Sequence of chain 1.A:
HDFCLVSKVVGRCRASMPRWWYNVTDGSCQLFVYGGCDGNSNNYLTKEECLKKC

Binding-site contacts:
Ligand atom O7 contacts residue GLN31 of chain 1.A at 4.2 Å.
Ligand atom O5 contacts residue THR26 of chain 1.A at 4.0 Å.
Ligand atom C5 contacts residue THR26 of chain 1.A at 3.9 Å.
Ligand atom O5 contacts residue ASN24 of chain 1.A at 2.1 Å (h-bond).
Ligand atom C8 contacts residue LYS9 of chain 1.A at 4.0 Å.
Ligand atom O5 contacts residue GLN31 of chain 1.A at 4.0 Å.
Ligand atom C1 contacts residue TRP22 of chain 1.A at 4.4 Å (hydrophobic).
Ligand atom C5 contacts residue ASP27 of chain 1.A at 4.3 Å.
Ligand atom C7 contacts residue ASN24 of chain 1.A at 4.0 Å.
Ligand atom O6 contacts residue GLN31 of chain 1.A at 4.2 Å.
Ligand atom C5 contacts residue ASN24 of chain 1.A at 3.5 Å.
Ligand atom O7 contacts residue LYS9 of chain 1.A at 3.8 Å.
Ligand atom C1 contacts residue GLN31 of chain 1.A at 3.8 Å.
Ligand atom C6 contacts residue ASN24 of chain 1.A at 4.4 Å.
Ligand atom C1 contacts residue THR26 of chain 1.A at 4.1 Å.
Ligand atom O7 contacts residue TRP22 of chain 1.A at 3.6 Å.
Ligand atom C8 contacts residue TRP22 of chain 1.A at 3.8 Å (hydrophobic).
Ligand atom C2 contacts residue ASN24 of chain 1.A at 2.5 Å.
Ligand atom C6 contacts residue ASP27 of chain 1.A at 3.4 Å.
Ligand atom C1 contacts residue ASP27 of chain 1.A at 4.4 Å.
Ligand atom O5 contacts residue ASP27 of chain 1.A at 3.5 Å.
Ligand atom C3 contacts residue ASN24 of chain 1.A at 3.8 Å.
Ligand atom C4 contacts residue ASN24 of chain 1.A at 4.0 Å.
Ligand atom C2 contacts residue GLN31 of chain 1.A at 3.8 Å.
Ligand atom C1 contacts residue ASN24 of chain 1.A at 1.4 Å.
Ligand atom O7 contacts residue ASN24 of chain 1.A at 4.4 Å.
Ligand atom C7 contacts residue TRP22 of chain 1.A at 3.5 Å (hydrophobic).
Ligand atom C6 contacts residue THR26 of chain 1.A at 4.1 Å.
Ligand atom C7 contacts residue LYS9 of chain 1.A at 4.4 Å.
Ligand atom N2 contacts residue ASN24 of chain 1.A at 3.2 Å (h-bond).
Ligand atom O6 contacts residue ASP27 of chain 1.A at 2.5 Å (salt-bridge).
Ligand atom C2 contacts residue TRP22 of chain 1.A at 4.4 Å (hydrophobic).
Ligand atom C8 contacts residue SER8 of chain 1.A at 4.1 Å.
Ligand atom N2 contacts residue TRP22 of chain 1.A at 3.8 Å.

A protein and the small-molecule ligand that binds it are described below.
Small molecule (SMILES): CC(=O)N[C@@H]1[C@@H](O)[C@H](O)[C@@H](CO)O[C@H]1O